Sequence of chain 1.D:
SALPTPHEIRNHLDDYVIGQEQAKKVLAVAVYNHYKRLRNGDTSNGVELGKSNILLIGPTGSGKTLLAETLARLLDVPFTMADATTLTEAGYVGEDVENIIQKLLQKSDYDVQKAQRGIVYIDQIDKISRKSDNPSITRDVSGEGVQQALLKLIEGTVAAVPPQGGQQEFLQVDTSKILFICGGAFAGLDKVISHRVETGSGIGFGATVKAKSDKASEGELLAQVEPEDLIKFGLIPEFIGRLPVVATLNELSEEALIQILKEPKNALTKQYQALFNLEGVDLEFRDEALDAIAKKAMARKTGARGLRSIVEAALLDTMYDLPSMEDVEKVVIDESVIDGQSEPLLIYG

This small molecule binds to this protein.
Small molecule (SMILES): Nc1ncnc2c1ncn2[C@@H]1O[C@H](COP(=O)(O)OP(=O)(O)OP(O)(O)=S)[C@@H](O)[C@H]1O

Binding-site contacts:
Ligand atom C2 contacts residue ILE264 of chain 1.D at 3.4 Å (hydrophobic).
Ligand atom O4' contacts residue ALA308 of chain 1.D at 3.5 Å.
Ligand atom PG contacts residue LYS64 of chain 1.D at 3.6 Å.
Ligand atom O2B contacts residue LYS64 of chain 1.D at 3.0 Å (salt-bridge).
Ligand atom O2B contacts residue THR65 of chain 1.D at 2.7 Å (h-bond).
Ligand atom O1B contacts residue GLY61 of chain 1.D at 3.0 Å (h-bond).
Ligand atom O2A contacts residue LYS64 of chain 1.D at 3.3 Å (salt-bridge).
Ligand atom N7 contacts residue GLY63 of chain 1.D at 3.2 Å.
Ligand atom PG contacts residue ARG246 of chain 1.E at 3.5 Å.
Ligand atom O3A contacts residue GLY63 of chain 1.D at 3.0 Å (h-bond).
Ligand atom C8 contacts residue ALA308 of chain 1.D at 3.6 Å (hydrophobic).
Ligand atom PB contacts residue ARG309 of chain 1.D at 3.5 Å.
Ligand atom O2A contacts residue GLY63 of chain 1.D at 3.1 Å.
Ligand atom C8 contacts residue GLY61 of chain 1.D at 3.3 Å.
Ligand atom N6 contacts residue VAL17 of chain 1.D at 3.6 Å.
Ligand atom N3 contacts residue ILE264 of chain 1.D at 3.6 Å.
Ligand atom C8 contacts residue GLY63 of chain 1.D at 3.5 Å.
Ligand atom PB contacts residue GLY61 of chain 1.D at 3.6 Å.
Ligand atom O2G contacts residue THR65 of chain 1.D at 3.4 Å (h-bond).
Ligand atom PB contacts residue LYS64 of chain 1.D at 3.6 Å.
Ligand atom O2A contacts residue THR65 of chain 1.D at 2.8 Å (h-bond).
Ligand atom O3A contacts residue GLY61 of chain 1.D at 3.3 Å.
Ligand atom O3B contacts residue GLY61 of chain 1.D at 3.5 Å (h-bond).
Ligand atom N9 contacts residue ALA308 of chain 1.D at 3.4 Å.
Ligand atom PA contacts residue ARG309 of chain 1.D at 3.4 Å.
Ligand atom O1B contacts residue SER62 of chain 1.D at 2.9 Å (h-bond).
Ligand atom O1A contacts residue ARG309 of chain 1.D at 2.6 Å (salt-bridge).
Ligand atom O3G contacts residue ARG246 of chain 1.E at 2.5 Å (salt-bridge).
Ligand atom O3G contacts residue GLN124 of chain 1.D at 3.6 Å (h-bond).
Ligand atom N7 contacts residue SER62 of chain 1.D at 2.9 Å (h-bond).
Ligand atom C5' contacts residue ARG309 of chain 1.D at 3.4 Å.
Ligand atom O3A contacts residue ARG309 of chain 1.D at 3.2 Å (salt-bridge).
Ligand atom O1B contacts residue GLY63 of chain 1.D at 3.3 Å (h-bond).
Ligand atom O3B contacts residue ARG309 of chain 1.D at 2.6 Å (salt-bridge).
Ligand atom O1B contacts residue LYS64 of chain 1.D at 2.9 Å (salt-bridge).
Ligand atom C1' contacts residue ALA308 of chain 1.D at 3.4 Å (hydrophobic).
Ligand atom O2G contacts residue LYS64 of chain 1.D at 2.6 Å (salt-bridge).
Ligand atom O3G contacts residue THR65 of chain 1.D at 3.3 Å (h-bond).
Ligand atom O2A contacts residue LEU66 of chain 1.D at 2.5 Å (h-bond).
Ligand atom O1B contacts residue PRO59 of chain 1.D at 3.3 Å (h-bond).

Sequence of chain 1.E:
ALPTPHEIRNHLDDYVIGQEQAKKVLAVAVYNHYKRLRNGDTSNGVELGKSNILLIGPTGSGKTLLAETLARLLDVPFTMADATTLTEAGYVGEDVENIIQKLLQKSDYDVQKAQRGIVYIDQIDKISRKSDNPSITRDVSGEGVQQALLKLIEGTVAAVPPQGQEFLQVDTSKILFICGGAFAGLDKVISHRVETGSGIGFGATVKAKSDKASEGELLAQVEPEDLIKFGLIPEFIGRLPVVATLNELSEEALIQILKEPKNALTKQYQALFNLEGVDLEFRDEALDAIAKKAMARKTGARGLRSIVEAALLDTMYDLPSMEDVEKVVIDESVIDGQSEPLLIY